Binding-site contacts:
Ligand atom O5 contacts residue ASN70 of chain 59.F at 2.4 Å (h-bond).
Ligand atom O7 contacts residue PRO31 of chain 59.F at 3.2 Å (h-bond).
Ligand atom C6 contacts residue ARG33 of chain 59.F at 4.1 Å.
Ligand atom C3 contacts residue ASN70 of chain 59.F at 3.8 Å.
Ligand atom C8 contacts residue ASN70 of chain 59.F at 3.6 Å.
Ligand atom O3 contacts residue PRO31 of chain 59.F at 4.0 Å.
Ligand atom C7 contacts residue ASN70 of chain 59.F at 3.1 Å.
Ligand atom C5 contacts residue ASN70 of chain 59.F at 3.7 Å.
Ligand atom C2 contacts residue ASN70 of chain 59.F at 2.5 Å.
Ligand atom C1 contacts residue ASN70 of chain 59.F at 1.4 Å.
Ligand atom C2 contacts residue PRO31 of chain 59.F at 3.9 Å (hydrophobic).
Ligand atom C1 contacts residue ARG33 of chain 59.F at 4.2 Å.
Ligand atom N2 contacts residue PRO31 of chain 59.F at 2.8 Å (h-bond).
Ligand atom N2 contacts residue ASN70 of chain 59.F at 2.9 Å (h-bond).
Ligand atom N2 contacts residue ASN32 of chain 59.F at 4.2 Å.
Ligand atom O6 contacts residue ARG33 of chain 59.F at 3.6 Å.
Ligand atom C3 contacts residue PRO31 of chain 59.F at 4.0 Å (hydrophobic).
Ligand atom C7 contacts residue PRO31 of chain 59.F at 3.4 Å (hydrophobic).
Ligand atom O7 contacts residue ASN70 of chain 59.F at 3.3 Å (h-bond).
Ligand atom C4 contacts residue ASN70 of chain 59.F at 4.2 Å.
Ligand atom O7 contacts residue SER71 of chain 59.F at 4.2 Å.
Ligand atom C5 contacts residue ARG33 of chain 59.F at 4.1 Å.

The small molecule below binds the protein below.
Small molecule (SMILES): CC(=O)N[C@@H]1[C@@H](O)[C@H](O)[C@@H](CO)O[C@H]1O

Sequence of chain 59.F:
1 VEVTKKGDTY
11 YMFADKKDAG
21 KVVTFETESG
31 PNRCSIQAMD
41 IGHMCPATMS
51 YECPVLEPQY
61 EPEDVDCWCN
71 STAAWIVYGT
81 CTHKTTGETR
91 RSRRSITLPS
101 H